This protein binds this small molecule.
Small molecule (SMILES): N[C@@H](Cc1c[nH]c2ccccc12)C(=O)O

Binding-site contacts:
Ligand atom O contacts residue GLU199 of chain 1.C at 3.7 Å.
Ligand atom CD2 contacts residue GLN284 of chain 1.C at 3.8 Å.
Ligand atom CB contacts residue GLN284 of chain 1.C at 3.8 Å.
Ligand atom CE2 contacts residue GLN284 of chain 1.C at 3.8 Å.
Ligand atom CD1 contacts residue GLN284 of chain 1.C at 3.2 Å.
Ligand atom CG contacts residue GLY161 of chain 1.C at 3.7 Å.
Ligand atom CE3 contacts residue GLY161 of chain 1.C at 3.3 Å.
Ligand atom CH2 contacts residue THR160 of chain 1.C at 3.5 Å.
Ligand atom CE3 contacts residue GLN313 of chain 1.C at 3.8 Å.
Ligand atom NE1 contacts residue GLY161 of chain 1.C at 3.9 Å.
Ligand atom CD1 contacts residue THR196 of chain 1.C at 3.6 Å.
Ligand atom CD1 contacts residue GLN194 of chain 1.C at 3.2 Å.
Ligand atom CG contacts residue ARG162 of chain 1.C at 3.7 Å.
Ligand atom CZ3 contacts residue GLY161 of chain 1.C at 3.5 Å.
Ligand atom O contacts residue GLY163 of chain 1.C at 3.9 Å.
Ligand atom N contacts residue GLN284 of chain 1.C at 2.8 Å (h-bond).
Ligand atom CA contacts residue GLU199 of chain 1.C at 3.9 Å.
Ligand atom NE1 contacts residue TYR159 of chain 1.C at 3.0 Å (h-bond).
Ligand atom NE1 contacts residue GLN194 of chain 1.C at 3.0 Å (h-bond).
Ligand atom N contacts residue GLU199 of chain 1.C at 2.8 Å (salt-bridge).
Ligand atom CE2 contacts residue GLY161 of chain 1.C at 3.5 Å.
Ligand atom CA contacts residue GLN284 of chain 1.C at 3.6 Å.
Ligand atom CE2 contacts residue TYR159 of chain 1.C at 3.6 Å (hydrophobic).
Ligand atom N contacts residue GLN313 of chain 1.C at 3.3 Å (h-bond).
Ligand atom CD2 contacts residue GLY161 of chain 1.C at 3.5 Å.
Ligand atom CZ2 contacts residue PHE317 of chain 1.C at 3.6 Å (hydrophobic).
Ligand atom CA contacts residue GLN313 of chain 1.C at 3.0 Å.
Ligand atom C contacts residue GLY163 of chain 1.C at 3.6 Å.
Ligand atom CB contacts residue ARG162 of chain 1.C at 3.7 Å.
Ligand atom CH2 contacts residue GLY161 of chain 1.C at 3.3 Å.
Ligand atom CG contacts residue GLN284 of chain 1.C at 3.5 Å.
Ligand atom CZ2 contacts residue TYR159 of chain 1.C at 3.6 Å (hydrophobic).
Ligand atom CB contacts residue GLY163 of chain 1.C at 3.7 Å.
Ligand atom CH2 contacts residue ILE307 of chain 1.C at 3.9 Å (hydrophobic).
Ligand atom OXT contacts residue GLY163 of chain 1.C at 3.4 Å (h-bond).
Ligand atom CZ3 contacts residue CYS309 of chain 1.C at 3.6 Å (hydrophobic).
Ligand atom CZ2 contacts residue GLY161 of chain 1.C at 3.3 Å.
Ligand atom CZ3 contacts residue THR160 of chain 1.C at 3.9 Å.
Ligand atom CZ2 contacts residue THR160 of chain 1.C at 3.5 Å.
Ligand atom NE1 contacts residue GLN284 of chain 1.C at 3.4 Å.

Sequence of chain 1.C:
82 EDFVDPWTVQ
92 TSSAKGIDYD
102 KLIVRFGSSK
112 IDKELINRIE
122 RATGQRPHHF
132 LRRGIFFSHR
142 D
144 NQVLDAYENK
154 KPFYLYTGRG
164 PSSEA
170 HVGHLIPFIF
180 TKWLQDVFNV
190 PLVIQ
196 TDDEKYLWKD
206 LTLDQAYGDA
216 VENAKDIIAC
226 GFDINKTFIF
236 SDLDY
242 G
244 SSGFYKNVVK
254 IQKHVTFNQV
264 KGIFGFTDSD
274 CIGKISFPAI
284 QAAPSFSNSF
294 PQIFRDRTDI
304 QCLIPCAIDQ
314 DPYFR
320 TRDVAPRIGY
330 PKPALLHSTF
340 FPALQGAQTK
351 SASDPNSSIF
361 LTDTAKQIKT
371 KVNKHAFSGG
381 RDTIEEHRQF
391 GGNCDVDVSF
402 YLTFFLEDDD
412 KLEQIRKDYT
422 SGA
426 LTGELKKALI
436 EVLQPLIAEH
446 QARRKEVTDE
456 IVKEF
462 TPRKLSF